This small molecule binds to this protein.
Small molecule (SMILES): C1C[C@@H]2O[C@@H]2C1

Sequence of chain 1.A:
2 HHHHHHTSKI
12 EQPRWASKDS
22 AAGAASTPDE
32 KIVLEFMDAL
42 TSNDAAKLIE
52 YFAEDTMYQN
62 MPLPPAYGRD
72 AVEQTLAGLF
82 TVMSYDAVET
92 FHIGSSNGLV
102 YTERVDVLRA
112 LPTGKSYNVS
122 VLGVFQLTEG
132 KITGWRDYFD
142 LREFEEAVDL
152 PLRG

Binding-site contacts:
Ligand atom C02 contacts residue LEU153 of chain 1.A at 3.6 Å (hydrophobic).
Ligand atom O06 contacts residue TYR86 of chain 1.A at 4.4 Å.
Ligand atom O06 contacts residue LEU109 of chain 1.A at 3.3 Å.
Ligand atom O06 contacts residue MET84 of chain 1.A at 3.7 Å.
Ligand atom C04 contacts residue MET84 of chain 1.A at 4.3 Å (hydrophobic).
Ligand atom C04 contacts residue PHE140 of chain 1.A at 3.7 Å (hydrophobic).
Ligand atom C02 contacts residue LEU142 of chain 1.A at 4.2 Å (hydrophobic).
Ligand atom C01 contacts residue MET84 of chain 1.A at 4.4 Å (hydrophobic).
Ligand atom C05 contacts residue PHE140 of chain 1.A at 3.5 Å (hydrophobic).
Ligand atom C02 contacts residue PHE140 of chain 1.A at 3.7 Å (hydrophobic).
Ligand atom C02 contacts residue PHE145 of chain 1.A at 3.7 Å (hydrophobic).
Ligand atom C03 contacts residue ASN61 of chain 1.A at 4.3 Å.
Ligand atom C05 contacts residue LEU109 of chain 1.A at 3.6 Å (hydrophobic).
Ligand atom C03 contacts residue PHE140 of chain 1.A at 4.0 Å (hydrophobic).
Ligand atom C03 contacts residue LEU153 of chain 1.A at 4.1 Å (hydrophobic).
Ligand atom C03 contacts residue MET84 of chain 1.A at 3.8 Å (hydrophobic).
Ligand atom C01 contacts residue LEU109 of chain 1.A at 3.7 Å (hydrophobic).
Ligand atom C02 contacts residue MET84 of chain 1.A at 4.1 Å (hydrophobic).
Ligand atom C04 contacts residue ASN61 of chain 1.A at 3.8 Å.
Ligand atom C03 contacts residue LEU80 of chain 1.A at 4.1 Å (hydrophobic).
Ligand atom C01 contacts residue PHE145 of chain 1.A at 3.7 Å (hydrophobic).
Ligand atom C01 contacts residue PHE140 of chain 1.A at 3.6 Å (hydrophobic).